The protein below binds the small molecule below.
Small molecule (SMILES): CC(=O)N[C@H]1[C@H](O[C@H]2[C@H](O)[C@@H](NC(C)=O)CO[C@@H]2CO)O[C@H](CO)[C@@H](O)[C@@H]1O

Sequence of chain 2.C:
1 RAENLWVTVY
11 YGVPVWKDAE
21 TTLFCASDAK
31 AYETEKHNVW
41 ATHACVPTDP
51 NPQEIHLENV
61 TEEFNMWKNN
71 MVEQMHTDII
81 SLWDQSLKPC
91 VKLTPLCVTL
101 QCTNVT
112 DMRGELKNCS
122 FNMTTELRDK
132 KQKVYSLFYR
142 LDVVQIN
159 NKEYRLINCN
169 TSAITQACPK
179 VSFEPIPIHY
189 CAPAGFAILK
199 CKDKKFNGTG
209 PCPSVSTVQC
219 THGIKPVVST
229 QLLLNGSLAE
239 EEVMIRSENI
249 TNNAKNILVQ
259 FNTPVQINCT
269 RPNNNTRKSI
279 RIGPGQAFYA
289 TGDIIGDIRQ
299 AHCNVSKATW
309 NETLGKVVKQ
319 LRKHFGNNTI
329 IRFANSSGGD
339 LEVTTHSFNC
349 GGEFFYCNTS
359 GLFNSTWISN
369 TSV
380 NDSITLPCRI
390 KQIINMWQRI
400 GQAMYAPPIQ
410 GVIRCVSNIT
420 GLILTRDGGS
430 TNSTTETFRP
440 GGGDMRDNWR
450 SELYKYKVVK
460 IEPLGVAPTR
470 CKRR

Binding-site contacts:
Ligand atom C8 contacts residue ASN168 of chain 2.C at 3.5 Å.
Ligand atom C1 contacts residue ASN168 of chain 2.C at 1.4 Å.
Ligand atom C4 contacts residue ASN168 of chain 2.C at 4.2 Å.
Ligand atom C2 contacts residue ASN168 of chain 2.C at 2.5 Å.
Ligand atom C1 contacts residue ARG163 of chain 2.C at 4.0 Å.
Ligand atom N2 contacts residue THR169 of chain 2.C at 4.2 Å.
Ligand atom C7 contacts residue ASN168 of chain 2.C at 3.4 Å.
Ligand atom C3 contacts residue ASN168 of chain 2.C at 3.8 Å.
Ligand atom O6 contacts residue VAL145 of chain 2.C at 3.6 Å.
Ligand atom C5 contacts residue ASN168 of chain 2.C at 3.7 Å.
Ligand atom C6 contacts residue VAL145 of chain 2.C at 4.0 Å (hydrophobic).
Ligand atom O5 contacts residue ASN168 of chain 2.C at 2.4 Å (h-bond).
Ligand atom O5 contacts residue ARG163 of chain 2.C at 3.4 Å (salt-bridge).
Ligand atom N2 contacts residue ASN168 of chain 2.C at 2.9 Å (h-bond).
Ligand atom C1 contacts residue THR169 of chain 2.C at 4.3 Å.
Ligand atom O7 contacts residue ASN168 of chain 2.C at 4.3 Å.
Ligand atom O6 contacts residue ARG163 of chain 2.C at 4.5 Å.